Sequence of chain 1.A:
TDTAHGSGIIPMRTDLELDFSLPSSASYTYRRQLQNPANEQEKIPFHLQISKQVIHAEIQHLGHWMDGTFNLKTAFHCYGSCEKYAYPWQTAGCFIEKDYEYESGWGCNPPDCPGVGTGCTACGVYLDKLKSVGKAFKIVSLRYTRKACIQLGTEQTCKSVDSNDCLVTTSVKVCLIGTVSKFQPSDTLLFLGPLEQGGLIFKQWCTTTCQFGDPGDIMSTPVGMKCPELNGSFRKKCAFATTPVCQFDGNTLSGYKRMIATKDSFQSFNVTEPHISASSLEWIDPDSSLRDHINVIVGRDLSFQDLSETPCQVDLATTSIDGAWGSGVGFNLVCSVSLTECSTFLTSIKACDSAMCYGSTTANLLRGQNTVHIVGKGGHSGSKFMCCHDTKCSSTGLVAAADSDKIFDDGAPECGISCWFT

A protein and the small-molecule ligand that binds it are described below.
Small molecule (SMILES): CC(=O)N[C@@H]1[C@@H](O)[C@H](O)[C@@H](CO)O[C@H]1O

Binding-site contacts:
Ligand atom C8 contacts residue PHE281 of chain 1.A at 4.1 Å (hydrophobic).
Ligand atom C8 contacts residue ASP299 of chain 1.A at 3.3 Å.
Ligand atom C5 contacts residue ASN282 of chain 1.A at 3.7 Å.
Ligand atom C7 contacts residue ASP299 of chain 1.A at 3.3 Å.
Ligand atom C8 contacts residue LYS194 of chain 1.A at 3.9 Å.
Ligand atom C7 contacts residue ASN282 of chain 1.A at 3.9 Å.
Ligand atom O5 contacts residue ASP299 of chain 1.A at 4.5 Å.
Ligand atom C1 contacts residue ASP299 of chain 1.A at 3.7 Å.
Ligand atom O5 contacts residue ASN282 of chain 1.A at 2.4 Å (h-bond).
Ligand atom C2 contacts residue ASN282 of chain 1.A at 2.5 Å.
Ligand atom C3 contacts residue ASN282 of chain 1.A at 3.8 Å.
Ligand atom N2 contacts residue ASP299 of chain 1.A at 3.4 Å (salt-bridge).
Ligand atom O7 contacts residue ASN282 of chain 1.A at 4.5 Å.
Ligand atom N2 contacts residue ASN282 of chain 1.A at 2.9 Å (h-bond).
Ligand atom C8 contacts residue SER280 of chain 1.A at 3.3 Å.
Ligand atom C4 contacts residue ASN282 of chain 1.A at 4.2 Å.
Ligand atom C2 contacts residue ASP299 of chain 1.A at 3.4 Å.
Ligand atom C1 contacts residue ASN282 of chain 1.A at 1.4 Å.
Ligand atom O7 contacts residue ASP299 of chain 1.A at 3.3 Å (salt-bridge).